A protein and the small-molecule ligand that binds it are described below.
Small molecule (SMILES): Cc1ccc(NC(=O)c2cccc(C(F)(F)F)c2)cc1Nc1ncccc1-c1ccncn1

Sequence of chain 1.A:
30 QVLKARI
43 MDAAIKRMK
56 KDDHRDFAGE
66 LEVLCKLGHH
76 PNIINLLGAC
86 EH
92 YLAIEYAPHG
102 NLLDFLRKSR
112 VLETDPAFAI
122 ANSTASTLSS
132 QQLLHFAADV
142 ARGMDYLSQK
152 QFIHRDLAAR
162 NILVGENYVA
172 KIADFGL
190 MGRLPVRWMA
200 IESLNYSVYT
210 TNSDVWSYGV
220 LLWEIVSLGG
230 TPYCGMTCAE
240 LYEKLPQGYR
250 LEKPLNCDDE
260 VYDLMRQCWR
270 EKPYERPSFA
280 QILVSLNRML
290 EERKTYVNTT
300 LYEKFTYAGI

Binding-site contacts:
Ligand atom C2 contacts residue TYR97 of chain 1.A at 3.4 Å (hydrophobic).
Ligand atom F1 contacts residue LEU72 of chain 1.A at 3.4 Å.
Ligand atom C24 contacts residue PHE176 of chain 1.A at 3.5 Å (hydrophobic).
Ligand atom C9 contacts residue GLU65 of chain 1.A at 3.4 Å.
Ligand atom O1 contacts residue ASP175 of chain 1.A at 2.8 Å (salt-bridge).
Ligand atom C16 contacts residue LEU69 of chain 1.A at 3.7 Å (hydrophobic).
Ligand atom C24 contacts residue VAL31 of chain 1.A at 3.8 Å (hydrophobic).
Ligand atom F2 contacts residue ILE173 of chain 1.A at 3.5 Å.
Ligand atom C17 contacts residue LEU69 of chain 1.A at 3.6 Å (hydrophobic).
Ligand atom C8 contacts residue GLU65 of chain 1.A at 3.8 Å.
Ligand atom C3 contacts residue ILE95 of chain 1.A at 3.7 Å (hydrophobic).
Ligand atom C8 contacts residue ASP175 of chain 1.A at 3.2 Å.
Ligand atom F3 contacts residue PHE153 of chain 1.A at 3.0 Å.
Ligand atom F3 contacts residue LEU72 of chain 1.A at 3.1 Å.
Ligand atom C3 contacts residue GLU96 of chain 1.A at 3.8 Å.
Ligand atom C3 contacts residue LEU164 of chain 1.A at 3.6 Å (hydrophobic).
Ligand atom F1 contacts residue ILE79 of chain 1.A at 3.8 Å.
Ligand atom C2 contacts residue ALA98 of chain 1.A at 3.8 Å (hydrophobic).
Ligand atom N4 contacts residue ILE95 of chain 1.A at 3.7 Å.
Ligand atom C16 contacts residue GLU65 of chain 1.A at 3.3 Å.
Ligand atom C16 contacts residue ASP175 of chain 1.A at 3.7 Å.
Ligand atom O1 contacts residue ALA174 of chain 1.A at 3.5 Å.
Ligand atom F2 contacts residue HIS155 of chain 1.A at 3.2 Å.
Ligand atom N1 contacts residue TYR97 of chain 1.A at 3.5 Å.
Ligand atom C10 contacts residue ILE95 of chain 1.A at 3.7 Å (hydrophobic).
Ligand atom C11 contacts residue ILE95 of chain 1.A at 3.6 Å (hydrophobic).
Ligand atom N1 contacts residue ALA98 of chain 1.A at 3.0 Å (h-bond).
Ligand atom C5 contacts residue PHE176 of chain 1.A at 3.4 Å (hydrophobic).
Ligand atom F2 contacts residue ALA174 of chain 1.A at 3.5 Å.
Ligand atom N5 contacts residue PHE176 of chain 1.A at 3.3 Å.
Ligand atom C21 contacts residue PHE176 of chain 1.A at 3.6 Å (hydrophobic).
Ligand atom C7 contacts residue LEU72 of chain 1.A at 3.6 Å (hydrophobic).
Ligand atom N3 contacts residue GLU65 of chain 1.A at 3.0 Å (salt-bridge).
Ligand atom C18 contacts residue ALA174 of chain 1.A at 3.8 Å (hydrophobic).
Ligand atom F1 contacts residue ILE173 of chain 1.A at 3.6 Å.
Ligand atom C14 contacts residue GLU65 of chain 1.A at 3.3 Å.
Ligand atom C15 contacts residue LYS48 of chain 1.A at 3.6 Å.
Ligand atom C17 contacts residue ASP175 of chain 1.A at 3.5 Å.
Ligand atom N2 contacts residue ILE95 of chain 1.A at 3.7 Å.
Ligand atom C18 contacts residue ASP175 of chain 1.A at 3.5 Å.